Binding-site contacts:
Ligand atom CD2 contacts residue ASP63 of chain 1.C at 3.8 Å.
Ligand atom NZ contacts residue THR70 of chain 1.B at 3.2 Å (h-bond).
Ligand atom NZ contacts residue TYR69 of chain 1.C at 4.0 Å.
Ligand atom CE contacts residue THR70 of chain 1.C at 3.5 Å.
Ligand atom NZ contacts residue ASP63 of chain 1.C at 2.9 Å (salt-bridge).
Ligand atom CB contacts residue THR70 of chain 1.C at 3.8 Å.
Ligand atom CB contacts residue THR70 of chain 1.C at 4.0 Å.
Ligand atom CG1 contacts residue LEU67 of chain 1.B at 3.6 Å (hydrophobic).
Ligand atom CD1 contacts residue LEU67 of chain 1.C at 3.8 Å (hydrophobic).
Ligand atom CA contacts residue ASP63 of chain 1.B at 4.0 Å.
Ligand atom NZ contacts residue ASN73 of chain 1.C at 3.0 Å.
Ligand atom CG contacts residue THR70 of chain 1.C at 3.7 Å.
Ligand atom CD contacts residue THR70 of chain 1.C at 3.8 Å.
Ligand atom CH2 contacts residue LEU67 of chain 1.B at 3.8 Å (hydrophobic).
Ligand atom NE2 contacts residue THR70 of chain 1.C at 2.9 Å (h-bond).
Ligand atom CE1 contacts residue THR70 of chain 1.B at 3.5 Å.
Ligand atom NE1 contacts residue LEU67 of chain 1.B at 3.6 Å.
Ligand atom CG contacts residue TYR69 of chain 1.C at 3.8 Å (hydrophobic).
Ligand atom NZ contacts residue TYR72 of chain 1.C at 2.8 Å (h-bond).
Ligand atom CD2 contacts residue LEU66 of chain 1.B at 4.0 Å (hydrophobic).
Ligand atom CD2 contacts residue LEU67 of chain 1.C at 3.9 Å (hydrophobic).
Ligand atom NZ contacts residue GLU71 of chain 1.B at 3.0 Å (salt-bridge).
Ligand atom CG contacts residue THR70 of chain 1.C at 3.8 Å.
Ligand atom O contacts residue THR70 of chain 1.C at 3.5 Å.
Ligand atom CZ2 contacts residue LEU67 of chain 1.B at 3.6 Å (hydrophobic).
Ligand atom N contacts residue THR70 of chain 1.C at 3.8 Å.
Ligand atom CD contacts residue ASP63 of chain 1.C at 3.9 Å.
Ligand atom CE contacts residue TYR72 of chain 1.C at 3.5 Å (hydrophobic).
Ligand atom CG2 contacts residue ASP63 of chain 1.B at 3.3 Å.
Ligand atom CE contacts residue TYR69 of chain 1.C at 3.3 Å (hydrophobic).
Ligand atom CD2 contacts residue THR70 of chain 1.C at 3.9 Å.
Ligand atom OG contacts residue ASP63 of chain 1.B at 3.4 Å (salt-bridge).
Ligand atom CE contacts residue THR70 of chain 1.B at 3.9 Å.
Ligand atom CD2 contacts residue LEU67 of chain 1.B at 3.9 Å (hydrophobic).
Ligand atom CE contacts residue ASP63 of chain 1.C at 4.0 Å.
Ligand atom CE2 contacts residue LEU67 of chain 1.B at 3.7 Å (hydrophobic).
Ligand atom CG contacts residue LEU67 of chain 1.B at 3.7 Å (hydrophobic).
Ligand atom CD1 contacts residue LEU67 of chain 1.B at 3.5 Å (hydrophobic).
Ligand atom CD1 contacts residue THR70 of chain 1.B at 4.0 Å.
Ligand atom CD1 contacts residue THR70 of chain 1.B at 3.7 Å.

Sequence of chain 1.C:
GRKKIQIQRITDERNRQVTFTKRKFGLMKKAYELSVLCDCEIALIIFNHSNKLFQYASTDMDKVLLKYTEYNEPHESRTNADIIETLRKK

A protein and the small-molecule ligand that binds it are described below.
Small molecule (SMILES): CC(C)C[C@H](NC(=O)[C@H](CC(C)C)NC(=O)[C@H](Cc1ccccc1)NC(=O)[C@H](CCC(=O)O)NC(=O)[C@H](CCC(N)=O)NC(=O)[C@H](CC(C)C)NC(=O)[C@H](CCCCN)NC(=O)[C@H](CCC(N)=O)NC(=O)[C@H](CCCCN)NC(=O)[C@@H](NC(=O)[C@H](CCC(=O)O)NC(=O)CNC(=O)[C@H](CO)NC(=O)CNC(=O)[C@@H](N)CC1=c2ccccc2=NC1)C(C)C)C(=O)N[C@@H](CO)C(=O)N[C@H](C=O)CCCCN

Sequence of chain 1.B:
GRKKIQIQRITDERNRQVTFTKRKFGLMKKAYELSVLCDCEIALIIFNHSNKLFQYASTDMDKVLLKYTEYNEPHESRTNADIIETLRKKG